A protein and the small-molecule ligand that binds it are described below.
Small molecule (SMILES): CCOC(=O)c1c(C)nc2ccccc2c1C

Binding-site contacts:
Ligand atom C5 contacts residue SER294 of chain 1.B at 3.3 Å.
Ligand atom C7 contacts residue SER294 of chain 1.B at 3.7 Å.
Ligand atom C8 contacts residue PHE80 of chain 1.B at 3.5 Å (hydrophobic).
Ligand atom C7 contacts residue PHE80 of chain 1.B at 3.2 Å (hydrophobic).
Ligand atom C11 contacts residue 9K21 of chain 1.M at 4.0 Å.
Ligand atom C12 contacts residue 9K21 of chain 1.M at 3.7 Å.
Ligand atom C contacts residue LEU305 of chain 1.B at 3.8 Å (hydrophobic).
Ligand atom C13 contacts residue 9K21 of chain 1.M at 3.6 Å.
Ligand atom C6 contacts residue PHE80 of chain 1.B at 3.5 Å (hydrophobic).
Ligand atom C5 contacts residue PHE78 of chain 1.B at 3.9 Å (hydrophobic).
Ligand atom C6 contacts residue SER294 of chain 1.B at 3.6 Å.
Ligand atom O1 contacts residue HIS188 of chain 1.B at 3.5 Å.
Ligand atom C3 contacts residue PHE78 of chain 1.B at 3.8 Å (hydrophobic).
Ligand atom C6 contacts residue PHE78 of chain 1.B at 3.8 Å (hydrophobic).
Ligand atom N contacts residue PHE80 of chain 1.B at 3.8 Å.
Ligand atom C9 contacts residue GLU72 of chain 1.B at 3.6 Å.
Ligand atom O1 contacts residue ASN340 of chain 1.B at 3.2 Å (h-bond).
Ligand atom O contacts residue HIS188 of chain 1.B at 3.8 Å.
Ligand atom C8 contacts residue GLU72 of chain 1.B at 3.6 Å.
Ligand atom C4 contacts residue SER294 of chain 1.B at 3.3 Å.
Ligand atom C9 contacts residue ASP73 of chain 1.B at 3.3 Å.
Ligand atom C8 contacts residue VAL71 of chain 1.B at 3.5 Å (hydrophobic).
Ligand atom C9 contacts residue PHE80 of chain 1.B at 4.0 Å (hydrophobic).
Ligand atom C2 contacts residue HIS188 of chain 1.B at 3.7 Å.
Ligand atom C4 contacts residue PHE78 of chain 1.B at 3.6 Å (hydrophobic).
Ligand atom O contacts residue PHE201 of chain 1.B at 3.5 Å.
Ligand atom C9 contacts residue VAL71 of chain 1.B at 4.0 Å (hydrophobic).
Ligand atom C1 contacts residue HIS188 of chain 1.B at 3.8 Å.
Ligand atom N contacts residue SER294 of chain 1.B at 2.6 Å (h-bond).
Ligand atom C5 contacts residue LEU305 of chain 1.B at 3.7 Å (hydrophobic).
Ligand atom C contacts residue PHE201 of chain 1.B at 3.8 Å (hydrophobic).
Ligand atom N contacts residue PHE78 of chain 1.B at 3.5 Å.
Ligand atom C1 contacts residue PHE201 of chain 1.B at 2.8 Å (hydrophobic).
Ligand atom C13 contacts residue TYR186 of chain 1.B at 4.0 Å (hydrophobic).
Ligand atom C7 contacts residue PHE78 of chain 1.B at 4.0 Å (hydrophobic).
Ligand atom O contacts residue PHE78 of chain 1.B at 3.5 Å.
Ligand atom C8 contacts residue ASP73 of chain 1.B at 3.4 Å.
Ligand atom C10 contacts residue ASP73 of chain 1.B at 3.5 Å.
Ligand atom C11 contacts residue ASP73 of chain 1.B at 3.8 Å.
Ligand atom C13 contacts residue HIS188 of chain 1.B at 3.9 Å.

Sequence of chain 1.B:
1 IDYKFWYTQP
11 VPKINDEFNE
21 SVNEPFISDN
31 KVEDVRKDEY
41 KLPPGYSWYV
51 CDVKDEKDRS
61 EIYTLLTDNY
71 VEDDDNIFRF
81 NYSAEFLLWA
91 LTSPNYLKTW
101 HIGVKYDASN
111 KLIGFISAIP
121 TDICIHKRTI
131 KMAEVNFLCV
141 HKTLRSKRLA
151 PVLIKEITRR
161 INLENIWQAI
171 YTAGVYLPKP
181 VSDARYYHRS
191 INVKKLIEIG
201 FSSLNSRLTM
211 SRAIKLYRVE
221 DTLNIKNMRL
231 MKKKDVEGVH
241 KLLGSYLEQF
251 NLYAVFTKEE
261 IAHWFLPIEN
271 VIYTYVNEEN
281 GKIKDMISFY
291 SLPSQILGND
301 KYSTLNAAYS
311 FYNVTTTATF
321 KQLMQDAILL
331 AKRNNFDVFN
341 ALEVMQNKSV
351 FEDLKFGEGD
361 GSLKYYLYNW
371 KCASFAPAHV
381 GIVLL